Sequence of chain 1.A:
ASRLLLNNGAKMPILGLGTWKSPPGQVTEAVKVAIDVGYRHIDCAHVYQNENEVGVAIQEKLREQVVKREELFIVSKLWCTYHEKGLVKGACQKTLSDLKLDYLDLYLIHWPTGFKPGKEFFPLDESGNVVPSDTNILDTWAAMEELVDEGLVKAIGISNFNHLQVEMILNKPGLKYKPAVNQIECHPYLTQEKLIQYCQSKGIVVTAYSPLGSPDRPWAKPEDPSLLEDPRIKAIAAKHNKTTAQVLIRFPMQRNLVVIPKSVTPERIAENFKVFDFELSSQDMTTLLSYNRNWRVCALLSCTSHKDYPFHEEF

This small molecule binds to this protein.
Small molecule (SMILES): O=C(O)Cn1c(=O)n(Cc2ccc(Br)cc2F)c(=O)c2ccc(Cl)cc21

Binding-site contacts:
Ligand atom C2 contacts residue PHE123 of chain 1.A at 3.5 Å (hydrophobic).
Ligand atom CL6 contacts residue VAL48 of chain 1.A at 3.1 Å.
Ligand atom O34 contacts residue LEU301 of chain 1.A at 3.5 Å.
Ligand atom O32 contacts residue NAP1 of chain 1.B at 2.5 Å (h-bond).
Ligand atom C18 contacts residue LEU301 of chain 1.A at 3.1 Å (hydrophobic).
Ligand atom BR3 contacts residue TYR310 of chain 1.A at 3.4 Å.
Ligand atom C5 contacts residue TRP21 of chain 1.A at 3.3 Å (hydrophobic).
Ligand atom C6 contacts residue TRP21 of chain 1.A at 3.7 Å (hydrophobic).
Ligand atom C22 contacts residue LEU301 of chain 1.A at 3.3 Å (hydrophobic).
Ligand atom C21 contacts residue PHE123 of chain 1.A at 3.6 Å (hydrophobic).
Ligand atom O31 contacts residue NAP1 of chain 1.B at 3.5 Å (h-bond).
Ligand atom C18 contacts residue CYS299 of chain 1.A at 3.7 Å (hydrophobic).
Ligand atom C28 contacts residue NAP1 of chain 1.B at 3.2 Å.
Ligand atom C18 contacts residue TRP112 of chain 1.A at 3.4 Å (hydrophobic).
Ligand atom C27 contacts residue NAP1 of chain 1.B at 3.7 Å.
Ligand atom C21 contacts residue LEU301 of chain 1.A at 3.6 Å (hydrophobic).
Ligand atom O33 contacts residue TRP112 of chain 1.A at 3.5 Å.
Ligand atom N13 contacts residue TRP21 of chain 1.A at 3.7 Å.
Ligand atom C14 contacts residue CYS299 of chain 1.A at 3.3 Å (hydrophobic).
Ligand atom C20 contacts residue TRP112 of chain 1.A at 3.7 Å (hydrophobic).
Ligand atom C14 contacts residue TRP220 of chain 1.A at 3.7 Å (hydrophobic).
Ligand atom C19 contacts residue TRP112 of chain 1.A at 3.4 Å (hydrophobic).
Ligand atom O32 contacts residue TYR49 of chain 1.A at 2.9 Å (h-bond).
Ligand atom O32 contacts residue HIS111 of chain 1.A at 2.6 Å (h-bond).
Ligand atom O31 contacts residue HIS111 of chain 1.A at 3.4 Å (h-bond).
Ligand atom C4 contacts residue TRP21 of chain 1.A at 3.6 Å (hydrophobic).
Ligand atom O33 contacts residue CYS299 of chain 1.A at 3.6 Å (h-bond).
Ligand atom F35 contacts residue ALA300 of chain 1.A at 3.4 Å.
Ligand atom F35 contacts residue LEU301 of chain 1.A at 3.1 Å.
Ligand atom C15 contacts residue TRP112 of chain 1.A at 3.6 Å (hydrophobic).
Ligand atom C19 contacts residue LEU301 of chain 1.A at 3.5 Å (hydrophobic).
Ligand atom C28 contacts residue HIS111 of chain 1.A at 3.3 Å.
Ligand atom BR3 contacts residue THR114 of chain 1.A at 3.4 Å.
Ligand atom C15 contacts residue LEU301 of chain 1.A at 3.6 Å (hydrophobic).
Ligand atom F35 contacts residue CYS299 of chain 1.A at 2.5 Å.
Ligand atom O31 contacts residue TRP112 of chain 1.A at 2.9 Å (h-bond).
Ligand atom C19 contacts residue TYR310 of chain 1.A at 3.5 Å (hydrophobic).
Ligand atom O34 contacts residue PHE123 of chain 1.A at 3.3 Å.
Ligand atom F35 contacts residue TRP112 of chain 1.A at 3.5 Å.
Ligand atom C22 contacts residue PHE123 of chain 1.A at 3.6 Å (hydrophobic).